Sequence of chain 1.I:
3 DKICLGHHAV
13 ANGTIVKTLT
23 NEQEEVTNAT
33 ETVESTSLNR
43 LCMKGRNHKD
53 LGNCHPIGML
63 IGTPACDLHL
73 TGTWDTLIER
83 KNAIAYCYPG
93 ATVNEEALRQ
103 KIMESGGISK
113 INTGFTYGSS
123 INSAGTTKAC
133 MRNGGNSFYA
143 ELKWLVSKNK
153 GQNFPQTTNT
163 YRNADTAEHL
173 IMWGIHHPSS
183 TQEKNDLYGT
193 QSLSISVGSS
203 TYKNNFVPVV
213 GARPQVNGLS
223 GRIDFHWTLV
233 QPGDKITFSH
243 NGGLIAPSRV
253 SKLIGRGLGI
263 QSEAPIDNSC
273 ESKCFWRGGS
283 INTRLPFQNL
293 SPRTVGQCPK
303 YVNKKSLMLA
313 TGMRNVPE

Binding-site contacts:
Ligand atom O3 contacts residue GLY220 of chain 1.I at 4.0 Å.
Ligand atom C7 contacts residue LYS152 of chain 1.I at 3.9 Å.
Ligand atom O9 contacts residue GLY223 of chain 1.I at 3.7 Å.
Ligand atom O9 contacts residue TYR90 of chain 1.I at 2.6 Å (h-bond).
Ligand atom O7 contacts residue LEU189 of chain 1.I at 3.9 Å.
Ligand atom O9 contacts residue GLU185 of chain 1.I at 2.9 Å (salt-bridge).
Ligand atom C8 contacts residue TYR90 of chain 1.I at 3.9 Å (hydrophobic).
Ligand atom C11 contacts residue TRP146 of chain 1.I at 3.6 Å (hydrophobic).
Ligand atom C11 contacts residue GLY127 of chain 1.I at 3.7 Å.
Ligand atom C8 contacts residue LYS152 of chain 1.I at 3.3 Å.
Ligand atom C4 contacts residue GLY220 of chain 1.I at 4.1 Å.
Ligand atom O8 contacts residue TRP146 of chain 1.I at 4.0 Å.
Ligand atom C5 contacts residue THR128 of chain 1.I at 3.8 Å.
Ligand atom O1A contacts residue LYS130 of chain 1.I at 2.9 Å (salt-bridge).
Ligand atom N5 contacts residue THR128 of chain 1.I at 3.1 Å (h-bond).
Ligand atom C9 contacts residue TYR90 of chain 1.I at 3.3 Å (hydrophobic).
Ligand atom C9 contacts residue GLU185 of chain 1.I at 3.1 Å.
Ligand atom C10 contacts residue THR128 of chain 1.I at 4.0 Å.
Ligand atom O1B contacts residue THR129 of chain 1.I at 2.8 Å (h-bond).
Ligand atom C11 contacts residue THR128 of chain 1.I at 4.0 Å.
Ligand atom O1A contacts residue THR129 of chain 1.I at 3.2 Å (h-bond).
Ligand atom O8 contacts residue TYR90 of chain 1.I at 3.2 Å (h-bond).
Ligand atom C1 contacts residue THR129 of chain 1.I at 3.4 Å.
Ligand atom O7 contacts residue GLU185 of chain 1.I at 4.1 Å.
Ligand atom C6 contacts residue LEU221 of chain 1.I at 4.0 Å (hydrophobic).
Ligand atom O1A contacts residue ASN138 of chain 1.I at 4.0 Å.
Ligand atom O4 contacts residue THR128 of chain 1.I at 3.6 Å.
Ligand atom C9 contacts residue TRP146 of chain 1.I at 3.9 Å (hydrophobic).
Ligand atom C1 contacts residue LYS130 of chain 1.I at 4.0 Å.
Ligand atom C10 contacts residue LEU189 of chain 1.I at 4.1 Å (hydrophobic).
Ligand atom O1B contacts residue LEU221 of chain 1.I at 3.3 Å.
Ligand atom C7 contacts residue TRP146 of chain 1.I at 3.8 Å (hydrophobic).
Ligand atom O8 contacts residue LEU221 of chain 1.I at 3.6 Å.
Ligand atom N2 contacts residue LYS152 of chain 1.I at 3.9 Å.
Ligand atom C4 contacts residue THR128 of chain 1.I at 3.4 Å.
Ligand atom C9 contacts residue HIS178 of chain 1.I at 3.3 Å.
Ligand atom C8 contacts residue TRP146 of chain 1.I at 4.1 Å (hydrophobic).
Ligand atom C8 contacts residue GLU185 of chain 1.I at 3.4 Å.
Ligand atom O9 contacts residue HIS178 of chain 1.I at 3.3 Å (h-bond).
Ligand atom O10 contacts residue LEU189 of chain 1.I at 3.1 Å.

This protein binds this small molecule.
Small molecule (SMILES): CC(=O)N[C@@H]1[C@@H](O)[C@H](O[C@@H]2O[C@H](CO[C@]3(C(=O)O)C[C@H](O)[C@@H](NC(C)=O)[C@H]([C@H](O)[C@H](O)CO)O3)[C@H](O)[C@H](O)[C@H]2O)[C@@H](CO)O[C@H]1O